A protein and the small-molecule ligand that binds it are described below.
Small molecule (SMILES): Cn1c(=O)c2c(ncn2CC2OCCO2)n(C)c1=O

Binding-site contacts:
Ligand atom C4 contacts residue VAL35 of chain 1.B at 4.0 Å (hydrophobic).
Ligand atom C1 contacts residue LEU40 of chain 1.B at 4.0 Å (hydrophobic).
Ligand atom C contacts residue ASN88 of chain 1.B at 3.2 Å.
Ligand atom C contacts residue LEU42 of chain 1.B at 3.6 Å (hydrophobic).
Ligand atom O3 contacts residue PRO30 of chain 1.B at 3.8 Å.
Ligand atom O3 contacts residue ILE94 of chain 1.B at 3.6 Å.
Ligand atom N1 contacts residue ILE94 of chain 1.B at 3.3 Å.
Ligand atom N contacts residue ASN88 of chain 1.B at 3.9 Å.
Ligand atom C8 contacts residue TRP29 of chain 1.B at 3.6 Å (hydrophobic).
Ligand atom O2 contacts residue TRP29 of chain 1.B at 4.0 Å.
Ligand atom N1 contacts residue VAL35 of chain 1.B at 3.6 Å.
Ligand atom N3 contacts residue LEU42 of chain 1.B at 3.9 Å.
Ligand atom C4 contacts residue ILE94 of chain 1.B at 3.8 Å (hydrophobic).
Ligand atom C3 contacts residue PRO30 of chain 1.B at 4.1 Å (hydrophobic).
Ligand atom C10 contacts residue ILE94 of chain 1.B at 4.2 Å (hydrophobic).
Ligand atom C5 contacts residue ILE94 of chain 1.B at 3.6 Å (hydrophobic).
Ligand atom C contacts residue TYR87 of chain 1.B at 3.4 Å (hydrophobic).
Ligand atom C2 contacts residue LEU40 of chain 1.B at 3.7 Å (hydrophobic).
Ligand atom C9 contacts residue TRP29 of chain 1.B at 4.0 Å (hydrophobic).
Ligand atom O contacts residue PRO30 of chain 1.B at 2.9 Å (h-bond).
Ligand atom C7 contacts residue LEU40 of chain 1.B at 3.9 Å (hydrophobic).
Ligand atom C6 contacts residue LEU40 of chain 1.B at 3.4 Å (hydrophobic).
Ligand atom O3 contacts residue TRP29 of chain 1.B at 4.1 Å.
Ligand atom C3 contacts residue VAL35 of chain 1.B at 4.0 Å (hydrophobic).
Ligand atom C2 contacts residue ILE94 of chain 1.B at 3.8 Å (hydrophobic).
Ligand atom N3 contacts residue LEU40 of chain 1.B at 3.8 Å.
Ligand atom N contacts residue ILE94 of chain 1.B at 4.2 Å.
Ligand atom O1 contacts residue VAL35 of chain 1.B at 4.2 Å.
Ligand atom O contacts residue ILE94 of chain 1.B at 3.7 Å.
Ligand atom C1 contacts residue ILE94 of chain 1.B at 4.2 Å (hydrophobic).
Ligand atom N2 contacts residue LEU40 of chain 1.B at 3.4 Å.
Ligand atom C8 contacts residue PRO30 of chain 1.B at 4.2 Å (hydrophobic).
Ligand atom C3 contacts residue ILE94 of chain 1.B at 3.3 Å (hydrophobic).
Ligand atom O1 contacts residue TYR45 of chain 1.B at 3.9 Å.
Ligand atom O contacts residue VAL35 of chain 1.B at 4.2 Å.
Ligand atom O1 contacts residue ASN88 of chain 1.B at 3.1 Å (h-bond).
Ligand atom C5 contacts residue PHE31 of chain 1.B at 4.0 Å (hydrophobic).
Ligand atom C5 contacts residue VAL35 of chain 1.B at 3.5 Å (hydrophobic).
Ligand atom C4 contacts residue ASN88 of chain 1.B at 3.8 Å.
Ligand atom N contacts residue LEU42 of chain 1.B at 4.2 Å.

Sequence of chain 1.B:
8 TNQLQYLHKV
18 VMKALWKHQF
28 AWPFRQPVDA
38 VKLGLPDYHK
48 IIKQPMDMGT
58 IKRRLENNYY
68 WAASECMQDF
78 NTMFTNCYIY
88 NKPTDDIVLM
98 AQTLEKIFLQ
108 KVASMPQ